Sequence of chain 5.A:
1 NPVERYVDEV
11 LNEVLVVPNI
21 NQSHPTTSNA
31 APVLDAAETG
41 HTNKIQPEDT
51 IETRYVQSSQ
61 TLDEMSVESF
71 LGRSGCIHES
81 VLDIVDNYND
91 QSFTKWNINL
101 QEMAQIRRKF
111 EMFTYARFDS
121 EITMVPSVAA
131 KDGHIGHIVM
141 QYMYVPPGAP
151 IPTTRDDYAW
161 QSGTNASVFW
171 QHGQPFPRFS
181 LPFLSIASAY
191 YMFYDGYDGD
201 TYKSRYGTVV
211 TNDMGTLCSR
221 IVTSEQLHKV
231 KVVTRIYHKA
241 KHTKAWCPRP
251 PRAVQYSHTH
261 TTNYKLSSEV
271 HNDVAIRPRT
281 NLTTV

A small-molecule ligand and the protein it binds are described below.
Small molecule (SMILES): Cc1cc(CCCOc2c(C)cc(-n3nnc(C)n3)cc2C)on1

Binding-site contacts:
Ligand atom CM3 contacts residue TYR190 of chain 5.A at 3.8 Å (hydrophobic).
Ligand atom N5A contacts residue LEU217 of chain 5.A at 3.7 Å.
Ligand atom CM6 contacts residue LEU181 of chain 5.A at 3.8 Å (hydrophobic).
Ligand atom N1A contacts residue MET124 of chain 5.A at 3.9 Å.
Ligand atom C4A contacts residue PHE179 of chain 5.A at 3.5 Å (hydrophobic).
Ligand atom N1A contacts residue PHE179 of chain 5.A at 3.2 Å.
Ligand atom C1B contacts residue LEU181 of chain 5.A at 3.9 Å (hydrophobic).
Ligand atom CM4 contacts residue TYR144 of chain 5.A at 3.8 Å (hydrophobic).
Ligand atom N2 contacts residue MET214 of chain 5.A at 3.7 Å.
Ligand atom C3C contacts residue LEU181 of chain 5.A at 4.0 Å (hydrophobic).
Ligand atom CM6 contacts residue LEU184 of chain 5.A at 3.6 Å (hydrophobic).
Ligand atom C1C contacts residue MET214 of chain 5.A at 3.4 Å (hydrophobic).
Ligand atom C4 contacts residue LEU100 of chain 5.A at 3.8 Å (hydrophobic).
Ligand atom N1A contacts residue LEU217 of chain 5.A at 3.4 Å.
Ligand atom C5B contacts residue TYR144 of chain 5.A at 3.7 Å (hydrophobic).
Ligand atom C4 contacts residue TYR190 of chain 5.A at 3.8 Å (hydrophobic).
Ligand atom N2A contacts residue PHE179 of chain 5.A at 3.3 Å.
Ligand atom C6B contacts residue LEU181 of chain 5.A at 3.5 Å (hydrophobic).
Ligand atom N5A contacts residue PHE179 of chain 5.A at 3.2 Å.
Ligand atom O1B contacts residue ILE98 of chain 5.A at 3.1 Å.
Ligand atom CM4 contacts residue VAL168 of chain 5.A at 3.9 Å (hydrophobic).
Ligand atom C5 contacts residue LEU100 of chain 5.A at 4.0 Å (hydrophobic).
Ligand atom C4A contacts residue TYR144 of chain 5.A at 3.5 Å (hydrophobic).
Ligand atom O1 contacts residue LEU100 of chain 5.A at 3.8 Å.
Ligand atom C3 contacts residue LEU100 of chain 5.A at 3.7 Å (hydrophobic).
Ligand atom CM2 contacts residue ILE77 of chain 5.A at 3.9 Å (hydrophobic).
Ligand atom C4 contacts residue MET214 of chain 5.A at 4.0 Å (hydrophobic).
Ligand atom C1B contacts residue ILE98 of chain 5.A at 3.6 Å (hydrophobic).
Ligand atom C5B contacts residue LEU181 of chain 5.A at 3.6 Å (hydrophobic).
Ligand atom N2A contacts residue TYR144 of chain 5.A at 4.0 Å.
Ligand atom N2 contacts residue LEU100 of chain 5.A at 3.8 Å.
Ligand atom C5 contacts residue MET214 of chain 5.A at 3.7 Å (hydrophobic).
Ligand atom O1 contacts residue MET214 of chain 5.A at 3.2 Å.
Ligand atom CM6 contacts residue TYR144 of chain 5.A at 3.7 Å (hydrophobic).
Ligand atom C6B contacts residue ILE98 of chain 5.A at 3.8 Å (hydrophobic).
Ligand atom CM4 contacts residue ALA166 of chain 5.A at 3.1 Å (hydrophobic).
Ligand atom CM4 contacts residue TYR142 of chain 5.A at 3.9 Å (hydrophobic).
Ligand atom N3A contacts residue TYR144 of chain 5.A at 3.2 Å.
Ligand atom N3A contacts residue PHE179 of chain 5.A at 3.6 Å.
Ligand atom CM2 contacts residue ILE122 of chain 5.A at 3.9 Å (hydrophobic).